Sequence of chain 1.B:
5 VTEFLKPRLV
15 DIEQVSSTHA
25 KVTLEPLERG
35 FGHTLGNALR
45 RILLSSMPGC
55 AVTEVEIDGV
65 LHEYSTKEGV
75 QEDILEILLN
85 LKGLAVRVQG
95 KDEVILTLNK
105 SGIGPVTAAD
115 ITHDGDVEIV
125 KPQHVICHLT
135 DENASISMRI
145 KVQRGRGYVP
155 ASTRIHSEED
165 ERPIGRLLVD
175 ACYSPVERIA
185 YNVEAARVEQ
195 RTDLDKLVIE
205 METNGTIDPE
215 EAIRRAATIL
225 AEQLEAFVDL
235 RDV

This protein binds this small molecule.
Small molecule (SMILES): C[C@H](CCC(=O)NCCC[N+](C)(C)CC(O)CS(=O)(=O)O)[C@H]1CC[C@H]2[C@@H]3[C@H](O)C[C@@H]4C[C@H](O)CC[C@]4(C)[C@H]3C[C@H](O)[C@]12C

Binding-site contacts:
Ligand atom C17 contacts residue GLN965 of chain 1.D at 4.2 Å.
Ligand atom C16 contacts residue ILE966 of chain 1.D at 3.6 Å (hydrophobic).
Ligand atom O2 contacts residue ASP135 of chain 1.B at 4.4 Å.
Ligand atom C15 contacts residue GLU962 of chain 1.D at 3.1 Å.
Ligand atom C11 contacts residue ILE966 of chain 1.D at 3.6 Å (hydrophobic).
Ligand atom C11 contacts residue TYR726 of chain 1.D at 3.8 Å (hydrophobic).
Ligand atom C14 contacts residue GLN965 of chain 1.D at 4.2 Å.
Ligand atom C18 contacts residue ILE966 of chain 1.D at 4.3 Å (hydrophobic).
Ligand atom C3 contacts residue ASP135 of chain 1.B at 4.4 Å.
Ligand atom C7 contacts residue ALA969 of chain 1.D at 3.9 Å (hydrophobic).
Ligand atom C3 contacts residue TYR726 of chain 1.D at 3.7 Å (hydrophobic).
Ligand atom O3 contacts residue GLN965 of chain 1.D at 3.6 Å.
Ligand atom C16 contacts residue GLU962 of chain 1.D at 3.4 Å.
Ligand atom C15 contacts residue ILE966 of chain 1.D at 4.5 Å (hydrophobic).
Ligand atom O4 contacts residue ASP135 of chain 1.B at 4.1 Å.
Ligand atom C13 contacts residue ASP135 of chain 1.B at 4.5 Å.
Ligand atom C14 contacts residue GLU962 of chain 1.D at 3.2 Å.
Ligand atom C10 contacts residue GLN725 of chain 1.D at 3.2 Å.
Ligand atom C12 contacts residue ASP135 of chain 1.B at 3.2 Å.
Ligand atom C1 contacts residue TYR726 of chain 1.D at 3.6 Å (hydrophobic).
Ligand atom C17 contacts residue ILE966 of chain 1.D at 4.0 Å (hydrophobic).
Ligand atom C8 contacts residue ALA969 of chain 1.D at 4.2 Å (hydrophobic).
Ligand atom O2 contacts residue GLU962 of chain 1.D at 4.3 Å.
Ligand atom C13 contacts residue GLU962 of chain 1.D at 3.8 Å.
Ligand atom C22 contacts residue GLN725 of chain 1.D at 3.9 Å.
Ligand atom C10 contacts residue TYR726 of chain 1.D at 4.4 Å (hydrophobic).
Ligand atom C16 contacts residue GLN965 of chain 1.D at 3.8 Å.
Ligand atom C20 contacts residue GLN725 of chain 1.D at 4.0 Å.
Ligand atom C1 contacts residue ASP135 of chain 1.B at 4.1 Å.

Sequence of chain 1.D:
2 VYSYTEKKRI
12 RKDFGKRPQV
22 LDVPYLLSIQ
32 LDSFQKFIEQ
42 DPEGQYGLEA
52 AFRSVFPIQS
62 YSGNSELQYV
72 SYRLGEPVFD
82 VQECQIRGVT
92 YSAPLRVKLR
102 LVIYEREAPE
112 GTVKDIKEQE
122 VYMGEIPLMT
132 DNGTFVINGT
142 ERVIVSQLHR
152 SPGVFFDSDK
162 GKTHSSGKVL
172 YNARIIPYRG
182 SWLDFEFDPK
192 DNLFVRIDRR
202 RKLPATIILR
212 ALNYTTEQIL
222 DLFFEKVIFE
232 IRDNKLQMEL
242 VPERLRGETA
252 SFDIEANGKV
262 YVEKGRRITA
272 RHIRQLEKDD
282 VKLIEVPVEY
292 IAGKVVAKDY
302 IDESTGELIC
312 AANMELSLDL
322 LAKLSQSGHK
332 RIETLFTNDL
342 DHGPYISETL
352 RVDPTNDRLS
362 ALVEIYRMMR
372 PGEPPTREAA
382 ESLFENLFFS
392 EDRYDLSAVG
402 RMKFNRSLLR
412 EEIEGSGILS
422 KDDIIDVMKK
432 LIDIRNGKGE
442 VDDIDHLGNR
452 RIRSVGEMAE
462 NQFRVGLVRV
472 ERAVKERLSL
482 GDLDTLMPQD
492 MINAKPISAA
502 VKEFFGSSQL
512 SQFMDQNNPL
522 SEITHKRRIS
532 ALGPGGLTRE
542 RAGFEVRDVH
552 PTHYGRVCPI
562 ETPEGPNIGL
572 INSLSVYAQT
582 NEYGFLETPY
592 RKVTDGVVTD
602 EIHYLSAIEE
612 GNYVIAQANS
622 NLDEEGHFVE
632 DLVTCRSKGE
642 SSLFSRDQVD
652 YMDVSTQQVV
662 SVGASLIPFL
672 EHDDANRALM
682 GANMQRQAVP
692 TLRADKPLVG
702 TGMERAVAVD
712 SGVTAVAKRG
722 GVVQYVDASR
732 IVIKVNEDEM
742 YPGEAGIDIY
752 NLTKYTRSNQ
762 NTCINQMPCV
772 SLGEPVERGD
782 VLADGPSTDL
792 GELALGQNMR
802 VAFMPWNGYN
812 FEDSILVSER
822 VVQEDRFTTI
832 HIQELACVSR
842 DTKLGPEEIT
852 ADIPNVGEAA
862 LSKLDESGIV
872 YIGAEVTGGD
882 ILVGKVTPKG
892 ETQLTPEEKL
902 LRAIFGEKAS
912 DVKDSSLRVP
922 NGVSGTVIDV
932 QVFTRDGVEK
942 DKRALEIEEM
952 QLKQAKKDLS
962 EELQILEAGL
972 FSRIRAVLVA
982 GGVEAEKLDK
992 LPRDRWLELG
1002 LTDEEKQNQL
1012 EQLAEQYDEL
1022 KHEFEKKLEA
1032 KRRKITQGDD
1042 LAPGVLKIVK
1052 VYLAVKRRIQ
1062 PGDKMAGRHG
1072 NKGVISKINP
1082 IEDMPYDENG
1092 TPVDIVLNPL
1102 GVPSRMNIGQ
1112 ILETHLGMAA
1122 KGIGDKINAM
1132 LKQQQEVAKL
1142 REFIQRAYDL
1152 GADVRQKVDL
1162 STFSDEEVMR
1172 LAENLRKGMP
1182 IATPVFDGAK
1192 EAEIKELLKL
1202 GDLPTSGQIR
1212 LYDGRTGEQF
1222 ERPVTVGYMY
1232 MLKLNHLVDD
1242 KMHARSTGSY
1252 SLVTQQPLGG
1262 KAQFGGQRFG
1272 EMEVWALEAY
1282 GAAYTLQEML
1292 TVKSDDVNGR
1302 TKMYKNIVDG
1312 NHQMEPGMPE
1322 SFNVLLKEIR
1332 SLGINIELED